Sequence of chain 1.C:
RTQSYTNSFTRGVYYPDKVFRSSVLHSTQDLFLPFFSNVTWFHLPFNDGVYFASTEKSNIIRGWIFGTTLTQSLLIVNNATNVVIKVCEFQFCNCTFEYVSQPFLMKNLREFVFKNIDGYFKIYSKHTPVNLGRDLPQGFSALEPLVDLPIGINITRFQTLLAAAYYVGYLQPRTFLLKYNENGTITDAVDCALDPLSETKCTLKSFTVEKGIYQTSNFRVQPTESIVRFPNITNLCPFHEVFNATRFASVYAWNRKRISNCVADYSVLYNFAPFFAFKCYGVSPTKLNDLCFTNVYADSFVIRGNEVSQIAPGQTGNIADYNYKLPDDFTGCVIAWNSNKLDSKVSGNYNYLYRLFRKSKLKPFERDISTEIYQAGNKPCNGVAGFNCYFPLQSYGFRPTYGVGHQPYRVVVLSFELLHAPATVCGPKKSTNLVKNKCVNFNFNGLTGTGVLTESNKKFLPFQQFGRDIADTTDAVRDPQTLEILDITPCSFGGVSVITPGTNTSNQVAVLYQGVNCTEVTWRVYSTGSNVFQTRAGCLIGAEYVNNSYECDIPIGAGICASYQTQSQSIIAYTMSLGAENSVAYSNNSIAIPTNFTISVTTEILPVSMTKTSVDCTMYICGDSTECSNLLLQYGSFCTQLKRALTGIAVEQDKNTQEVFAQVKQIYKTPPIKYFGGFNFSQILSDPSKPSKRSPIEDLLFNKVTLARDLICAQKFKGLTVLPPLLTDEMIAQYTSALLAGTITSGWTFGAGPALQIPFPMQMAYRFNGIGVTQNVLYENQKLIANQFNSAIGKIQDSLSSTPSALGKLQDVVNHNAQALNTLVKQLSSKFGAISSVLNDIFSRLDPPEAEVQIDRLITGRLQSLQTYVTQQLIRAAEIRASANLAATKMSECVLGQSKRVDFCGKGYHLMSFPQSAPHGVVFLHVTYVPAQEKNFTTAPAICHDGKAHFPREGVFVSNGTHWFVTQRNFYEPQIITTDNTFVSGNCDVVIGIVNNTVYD

This protein binds this small molecule.
Small molecule (SMILES): CC(=O)N[C@@H]1[C@@H](O)[C@H](O)[C@@H](CO)O[C@H]1O

Binding-site contacts:
Ligand atom O5 contacts residue ASN705 of chain 1.C at 2.4 Å (h-bond).
Ligand atom C2 contacts residue TYR792 of chain 1.A at 4.2 Å (hydrophobic).
Ligand atom C3 contacts residue ASN705 of chain 1.C at 3.8 Å.
Ligand atom C5 contacts residue ASN705 of chain 1.C at 3.7 Å.
Ligand atom C4 contacts residue ASN705 of chain 1.C at 4.2 Å.
Ligand atom C2 contacts residue ASN705 of chain 1.C at 2.4 Å.
Ligand atom C1 contacts residue ASN705 of chain 1.C at 1.4 Å.
Ligand atom N2 contacts residue TYR792 of chain 1.A at 3.8 Å.
Ligand atom O6 contacts residue ILE790 of chain 1.A at 3.5 Å.
Ligand atom C7 contacts residue ASN705 of chain 1.C at 3.5 Å.
Ligand atom O7 contacts residue ASN705 of chain 1.C at 3.8 Å.
Ligand atom N2 contacts residue ASN705 of chain 1.C at 2.9 Å (h-bond).

Sequence of chain 1.A:
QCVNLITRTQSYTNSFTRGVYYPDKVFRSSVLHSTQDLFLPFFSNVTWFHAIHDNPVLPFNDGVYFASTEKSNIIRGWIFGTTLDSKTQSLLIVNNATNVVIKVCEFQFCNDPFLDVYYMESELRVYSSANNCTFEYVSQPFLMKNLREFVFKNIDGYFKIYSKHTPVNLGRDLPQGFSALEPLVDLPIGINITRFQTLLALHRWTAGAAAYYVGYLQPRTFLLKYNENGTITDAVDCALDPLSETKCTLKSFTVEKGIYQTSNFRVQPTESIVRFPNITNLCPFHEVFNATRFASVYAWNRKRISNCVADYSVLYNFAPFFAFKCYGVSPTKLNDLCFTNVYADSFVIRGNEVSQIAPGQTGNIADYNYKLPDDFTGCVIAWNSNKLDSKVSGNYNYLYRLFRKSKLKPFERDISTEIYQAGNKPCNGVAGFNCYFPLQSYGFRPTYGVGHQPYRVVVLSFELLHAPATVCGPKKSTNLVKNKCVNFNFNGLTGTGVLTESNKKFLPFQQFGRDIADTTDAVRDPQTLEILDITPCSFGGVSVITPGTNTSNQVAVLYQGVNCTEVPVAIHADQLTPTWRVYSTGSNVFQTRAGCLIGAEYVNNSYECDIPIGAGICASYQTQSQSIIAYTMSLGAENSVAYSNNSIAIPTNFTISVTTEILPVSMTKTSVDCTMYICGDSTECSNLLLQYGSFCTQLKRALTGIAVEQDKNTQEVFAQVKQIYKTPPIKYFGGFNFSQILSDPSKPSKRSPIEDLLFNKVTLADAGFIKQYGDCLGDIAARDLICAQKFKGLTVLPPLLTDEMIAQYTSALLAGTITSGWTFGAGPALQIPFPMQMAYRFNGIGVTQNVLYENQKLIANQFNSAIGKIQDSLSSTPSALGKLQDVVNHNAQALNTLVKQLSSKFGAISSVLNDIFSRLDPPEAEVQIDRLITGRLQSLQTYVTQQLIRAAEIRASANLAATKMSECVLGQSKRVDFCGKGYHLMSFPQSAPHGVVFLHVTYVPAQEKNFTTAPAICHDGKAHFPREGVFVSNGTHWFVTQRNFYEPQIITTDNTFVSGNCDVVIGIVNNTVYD